A protein and the small-molecule ligand that binds it are described below.
Small molecule (SMILES): O=C1NC2NC(=O)NC2N1

Sequence of chain 4.B:
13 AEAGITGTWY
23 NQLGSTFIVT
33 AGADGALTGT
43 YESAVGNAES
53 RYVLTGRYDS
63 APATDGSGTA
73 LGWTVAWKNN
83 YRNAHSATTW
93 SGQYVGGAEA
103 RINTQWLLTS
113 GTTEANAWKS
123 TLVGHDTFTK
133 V

Sequence of chain 1.A:
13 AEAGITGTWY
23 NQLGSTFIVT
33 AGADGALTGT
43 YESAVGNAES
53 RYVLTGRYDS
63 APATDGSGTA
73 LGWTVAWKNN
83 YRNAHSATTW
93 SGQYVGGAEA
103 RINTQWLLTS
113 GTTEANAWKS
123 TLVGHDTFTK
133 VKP

Binding-site contacts:
Ligand atom O1 contacts residue SER45 of chain 1.A at 3.9 Å.
Ligand atom N2 contacts residue ASN23 of chain 1.A at 4.0 Å.
Ligand atom C1 contacts residue TYR43 of chain 1.A at 3.6 Å (hydrophobic).
Ligand atom C3 contacts residue ASP128 of chain 1.A at 4.0 Å.
Ligand atom O1' contacts residue TRP79 of chain 1.A at 4.0 Å.
Ligand atom C1 contacts residue ASN23 of chain 1.A at 3.8 Å.
Ligand atom N2 contacts residue ASP128 of chain 1.A at 3.0 Å (salt-bridge).
Ligand atom N1' contacts residue TRP120 of chain 4.B at 3.6 Å.
Ligand atom N1 contacts residue SER27 of chain 1.A at 3.9 Å.
Ligand atom O1 contacts residue ASP128 of chain 1.A at 3.9 Å.
Ligand atom O1' contacts residue LEU110 of chain 1.A at 3.7 Å.
Ligand atom N1 contacts residue SER45 of chain 1.A at 2.8 Å (h-bond).
Ligand atom C1' contacts residue THR90 of chain 1.A at 3.8 Å.
Ligand atom N1 contacts residue LEU25 of chain 1.A at 3.7 Å.
Ligand atom C1 contacts residue SER27 of chain 1.A at 3.6 Å.
Ligand atom C1' contacts residue FMT1 of chain 1.D at 3.5 Å.
Ligand atom C2 contacts residue VAL47 of chain 1.A at 3.7 Å (hydrophobic).
Ligand atom N2' contacts residue TRP92 of chain 1.A at 4.0 Å.
Ligand atom N2' contacts residue TRP108 of chain 1.A at 3.4 Å.
Ligand atom O1 contacts residue ASN23 of chain 1.A at 2.9 Å (h-bond).
Ligand atom O1 contacts residue LEU25 of chain 1.A at 3.8 Å.
Ligand atom C3 contacts residue TRP120 of chain 4.B at 4.0 Å (hydrophobic).
Ligand atom C1 contacts residue ASP128 of chain 1.A at 3.8 Å.
Ligand atom N1 contacts residue VAL47 of chain 1.A at 3.7 Å.
Ligand atom C2 contacts residue TRP120 of chain 4.B at 3.6 Å (hydrophobic).
Ligand atom O1' contacts residue FMT1 of chain 1.D at 3.5 Å (h-bond).
Ligand atom C2 contacts residue SER45 of chain 1.A at 3.8 Å.
Ligand atom N1 contacts residue FMT1 of chain 1.D at 3.5 Å (h-bond).
Ligand atom O1 contacts residue TYR43 of chain 1.A at 2.7 Å (h-bond).
Ligand atom N2 contacts residue LEU25 of chain 1.A at 3.6 Å.
Ligand atom N1' contacts residue FMT1 of chain 1.D at 2.9 Å (h-bond).
Ligand atom C1' contacts residue TRP120 of chain 4.B at 4.0 Å (hydrophobic).
Ligand atom C3 contacts residue LEU25 of chain 1.A at 4.0 Å (hydrophobic).
Ligand atom O1 contacts residue SER27 of chain 1.A at 2.8 Å (h-bond).
Ligand atom C2 contacts residue FMT1 of chain 1.D at 3.4 Å.
Ligand atom C1 contacts residue LEU25 of chain 1.A at 3.5 Å (hydrophobic).
Ligand atom C1 contacts residue SER45 of chain 1.A at 3.7 Å.
Ligand atom O1' contacts residue THR90 of chain 1.A at 2.6 Å (h-bond).
Ligand atom C3 contacts residue TRP108 of chain 1.A at 3.8 Å (hydrophobic).
Ligand atom N2 contacts residue TYR43 of chain 1.A at 4.0 Å.